Sequence of chain 5.G:
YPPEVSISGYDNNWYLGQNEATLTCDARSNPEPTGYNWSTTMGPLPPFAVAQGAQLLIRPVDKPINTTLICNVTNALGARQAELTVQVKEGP

Binding-site contacts:
Ligand atom C2 contacts residue ASN66 of chain 5.G at 2.2 Å.
Ligand atom C4 contacts residue ASN66 of chain 5.G at 4.0 Å.
Ligand atom C7 contacts residue PRO64 of chain 5.G at 3.8 Å (hydrophobic).
Ligand atom N2 contacts residue PRO64 of chain 5.G at 4.3 Å.
Ligand atom O7 contacts residue PRO64 of chain 5.G at 3.9 Å.
Ligand atom C7 contacts residue ASN66 of chain 5.G at 4.0 Å.
Ligand atom C8 contacts residue PRO64 of chain 5.G at 3.4 Å (hydrophobic).
Ligand atom C5 contacts residue ASN66 of chain 5.G at 3.5 Å.
Ligand atom O7 contacts residue ASN66 of chain 5.G at 4.3 Å.
Ligand atom C8 contacts residue GLN87 of chain 5.G at 4.5 Å.
Ligand atom N2 contacts residue ASN66 of chain 5.G at 2.8 Å (h-bond).
Ligand atom C3 contacts residue ASN66 of chain 5.G at 3.6 Å.
Ligand atom O5 contacts residue ASN66 of chain 5.G at 2.2 Å (h-bond).
Ligand atom N2 contacts residue ILE65 of chain 5.G at 4.4 Å.
Ligand atom C1 contacts residue ASN66 of chain 5.G at 1.4 Å.

A protein and the small-molecule ligand that binds it are described below.
Small molecule (SMILES): CC(=O)N[C@H]1[C@H](O[C@H]2[C@H](O)[C@@H](NC(C)=O)CO[C@@H]2CO[C@@H]2O[C@@H](C)[C@@H](O)[C@@H](O)[C@@H]2O)O[C@H](CO)[C@@H](O[C@@H]2O[C@H](CO)[C@@H](O)[C@H](O)[C@@H]2O)[C@@H]1O